Sequence of chain 1.B:
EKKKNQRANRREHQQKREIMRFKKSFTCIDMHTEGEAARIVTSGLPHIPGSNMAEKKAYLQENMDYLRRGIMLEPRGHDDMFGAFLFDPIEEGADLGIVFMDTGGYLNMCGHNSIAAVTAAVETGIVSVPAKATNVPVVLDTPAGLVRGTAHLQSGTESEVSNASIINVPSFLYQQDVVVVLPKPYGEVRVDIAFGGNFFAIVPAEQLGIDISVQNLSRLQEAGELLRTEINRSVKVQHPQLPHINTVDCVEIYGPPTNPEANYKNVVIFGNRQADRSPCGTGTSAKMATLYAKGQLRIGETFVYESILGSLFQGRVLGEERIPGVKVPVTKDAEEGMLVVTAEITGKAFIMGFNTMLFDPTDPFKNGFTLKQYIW

The protein below binds the small molecule below.
Small molecule (SMILES): CC(=O)CCC(=O)O

Binding-site contacts:
Ligand atom C1 contacts residue CYS300 of chain 1.B at 3.3 Å (hydrophobic).
Ligand atom OH1 contacts residue CYS130 of chain 1.B at 3.6 Å.
Ligand atom C1 contacts residue CYS130 of chain 1.B at 4.2 Å (hydrophobic).
Ligand atom O1 contacts residue THR302 of chain 1.B at 4.1 Å.
Ligand atom O1 contacts residue CYS130 of chain 1.B at 4.2 Å.
Ligand atom C1 contacts residue GLY301 of chain 1.B at 3.4 Å.
Ligand atom C3 contacts residue PHE102 of chain 1.B at 4.2 Å (hydrophobic).
Ligand atom OH1 contacts residue GLY131 of chain 1.B at 2.7 Å (h-bond).
Ligand atom OH1 contacts residue HIS132 of chain 1.B at 4.2 Å.
Ligand atom OH1 contacts residue THR302 of chain 1.B at 2.8 Å (h-bond).
Ligand atom O1 contacts residue HIS132 of chain 1.B at 2.9 Å (h-bond).
Ligand atom C2 contacts residue CYS130 of chain 1.B at 4.5 Å (hydrophobic).
Ligand atom C2 contacts residue GLY301 of chain 1.B at 4.4 Å.
Ligand atom O1 contacts residue ASP296 of chain 1.B at 4.1 Å.
Ligand atom C1 contacts residue GLY131 of chain 1.B at 3.3 Å.
Ligand atom C1 contacts residue HIS132 of chain 1.B at 3.7 Å.
Ligand atom C3 contacts residue ASP296 of chain 1.B at 4.2 Å.
Ligand atom C3 contacts residue HIS132 of chain 1.B at 3.8 Å.
Ligand atom O1 contacts residue GLY131 of chain 1.B at 3.3 Å (h-bond).
Ligand atom C2 contacts residue THR302 of chain 1.B at 3.9 Å.
Ligand atom O1 contacts residue CYS300 of chain 1.B at 3.6 Å.
Ligand atom C1 contacts residue ASP296 of chain 1.B at 4.3 Å.
Ligand atom O1 contacts residue GLY301 of chain 1.B at 2.9 Å (h-bond).
Ligand atom C2 contacts residue HIS132 of chain 1.B at 3.8 Å.
Ligand atom C3 contacts residue CYS300 of chain 1.B at 4.2 Å (hydrophobic).
Ligand atom OH1 contacts residue CYS300 of chain 1.B at 3.8 Å.
Ligand atom OH1 contacts residue ASN218 of chain 1.B at 4.4 Å.
Ligand atom C2 contacts residue ASP296 of chain 1.B at 3.5 Å.
Ligand atom C3 contacts residue CYS130 of chain 1.B at 3.6 Å (hydrophobic).
Ligand atom OH1 contacts residue GLY301 of chain 1.B at 3.7 Å.
Ligand atom C1 contacts residue THR302 of chain 1.B at 3.7 Å.
Ligand atom C2 contacts residue CYS300 of chain 1.B at 2.8 Å (hydrophobic).